The protein below binds the small molecule below.
Small molecule (SMILES): C[C@H](C(=O)SCCNC(=O)CCNC(=O)C(O)C(C)(C)COP(=O)(O)OP(=O)(O)OC[C@H]1O[C@H](n2cnc3c(N)ncnc32)[C@H](O)[C@@H]1OP(=O)(O)O)[C@H]1CC[C@H]2[C@@H]3CCC4=CC(=O)CC[C@]4(C)[C@H]3CC[C@]12C

Binding-site contacts:
Ligand atom C09 contacts residue SER165 of chain 1.B at 4.0 Å.
Ligand atom C33 contacts residue LEU114 of chain 1.B at 4.0 Å (hydrophobic).
Ligand atom C20 contacts residue LEU172 of chain 1.B at 4.0 Å (hydrophobic).
Ligand atom O22 contacts residue ARG162 of chain 1.B at 2.9 Å (salt-bridge).
Ligand atom C25 contacts residue TRP168 of chain 1.B at 4.0 Å (hydrophobic).
Ligand atom C18 contacts residue PHE76 of chain 1.B at 3.8 Å (hydrophobic).
Ligand atom C21 contacts residue TRP168 of chain 1.B at 3.8 Å (hydrophobic).
Ligand atom C03 contacts residue LEU114 of chain 1.B at 4.0 Å (hydrophobic).
Ligand atom O36 contacts residue ALA107 of chain 1.B at 3.9 Å.
Ligand atom C15 contacts residue LEU72 of chain 1.B at 4.0 Å (hydrophobic).
Ligand atom C17 contacts residue PHE76 of chain 1.B at 3.8 Å (hydrophobic).
Ligand atom C21 contacts residue LEU172 of chain 1.B at 3.9 Å (hydrophobic).
Ligand atom C08 contacts residue TYR122 of chain 1.B at 3.9 Å (hydrophobic).
Ligand atom C03 contacts residue MET118 of chain 1.B at 3.7 Å (hydrophobic).
Ligand atom S01 contacts residue MET108 of chain 1.B at 3.8 Å.
Ligand atom C20 contacts residue TRP168 of chain 1.B at 3.8 Å (hydrophobic).
Ligand atom C10 contacts residue ILE140 of chain 1.B at 3.7 Å (hydrophobic).
Ligand atom C32 contacts residue GLU75 of chain 1.B at 4.1 Å.
Ligand atom C09 contacts residue ARG162 of chain 1.B at 3.9 Å.
Ligand atom O06 contacts residue LEU114 of chain 1.B at 3.8 Å.
Ligand atom C15 contacts residue MET118 of chain 1.B at 4.0 Å (hydrophobic).
Ligand atom N34 contacts residue GLU75 of chain 1.B at 3.6 Å (salt-bridge).
Ligand atom C35 contacts residue GLU75 of chain 1.B at 4.1 Å.
Ligand atom C24 contacts residue TRP168 of chain 1.B at 4.1 Å (hydrophobic).
Ligand atom C10 contacts residue SER165 of chain 1.B at 3.5 Å.
Ligand atom C03 contacts residue THR115 of chain 1.B at 3.9 Å.
Ligand atom C11 contacts residue ILE140 of chain 1.B at 4.1 Å (hydrophobic).
Ligand atom C25 contacts residue PHE76 of chain 1.B at 3.9 Å (hydrophobic).
Ligand atom C32 contacts residue ALA107 of chain 1.B at 3.8 Å (hydrophobic).
Ligand atom C21 contacts residue LEU169 of chain 1.B at 4.0 Å (hydrophobic).
Ligand atom C07 contacts residue TYR122 of chain 1.B at 4.0 Å (hydrophobic).
Ligand atom C02 contacts residue LEU114 of chain 1.B at 4.0 Å (hydrophobic).
Ligand atom C09 contacts residue ILE140 of chain 1.B at 4.0 Å (hydrophobic).
Ligand atom O22 contacts residue SER165 of chain 1.B at 3.7 Å.
Ligand atom C33 contacts residue ALA107 of chain 1.B at 3.9 Å (hydrophobic).
Ligand atom C18 contacts residue TRP168 of chain 1.B at 3.9 Å (hydrophobic).
Ligand atom S01 contacts residue ALA107 of chain 1.B at 3.6 Å (h-bond).
Ligand atom C20 contacts residue MET108 of chain 1.B at 3.9 Å (hydrophobic).
Ligand atom C12 contacts residue TRP168 of chain 1.B at 3.7 Å (hydrophobic).
Ligand atom C05 contacts residue LEU72 of chain 1.B at 4.0 Å (hydrophobic).

Sequence of chain 1.B:
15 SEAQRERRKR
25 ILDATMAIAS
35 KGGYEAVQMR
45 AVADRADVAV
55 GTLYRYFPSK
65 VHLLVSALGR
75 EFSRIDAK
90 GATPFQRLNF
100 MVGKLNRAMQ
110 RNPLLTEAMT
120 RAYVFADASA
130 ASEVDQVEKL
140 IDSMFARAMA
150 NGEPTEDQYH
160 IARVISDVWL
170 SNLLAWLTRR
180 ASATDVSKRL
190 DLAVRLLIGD